The protein below binds the small molecule below.
Small molecule (SMILES): CC(=O)N[C@@H]1[C@@H](O)[C@H](O)[C@@H](CO)O[C@H]1O

Binding-site contacts:
Ligand atom N2 contacts residue ASN14 of chain 2.A at 2.7 Å (h-bond).
Ligand atom C8 contacts residue ASN14 of chain 2.A at 3.4 Å.
Ligand atom C8 contacts residue THR16 of chain 2.A at 3.9 Å.
Ligand atom C7 contacts residue ASN14 of chain 2.A at 3.1 Å.
Ligand atom C8 contacts residue THR29 of chain 2.A at 3.5 Å.
Ligand atom C2 contacts residue ASN14 of chain 2.A at 2.2 Å.
Ligand atom C1 contacts residue ASN14 of chain 2.A at 1.4 Å.
Ligand atom C3 contacts residue ASN14 of chain 2.A at 3.6 Å.
Ligand atom C5 contacts residue ASN14 of chain 2.A at 3.7 Å.
Ligand atom O5 contacts residue ASN14 of chain 2.A at 2.4 Å (h-bond).
Ligand atom C4 contacts residue ASN14 of chain 2.A at 4.1 Å.
Ligand atom O7 contacts residue ASN14 of chain 2.A at 3.1 Å (h-bond).
Ligand atom C8 contacts residue ASN30 of chain 2.A at 4.2 Å.

Sequence of chain 2.A:
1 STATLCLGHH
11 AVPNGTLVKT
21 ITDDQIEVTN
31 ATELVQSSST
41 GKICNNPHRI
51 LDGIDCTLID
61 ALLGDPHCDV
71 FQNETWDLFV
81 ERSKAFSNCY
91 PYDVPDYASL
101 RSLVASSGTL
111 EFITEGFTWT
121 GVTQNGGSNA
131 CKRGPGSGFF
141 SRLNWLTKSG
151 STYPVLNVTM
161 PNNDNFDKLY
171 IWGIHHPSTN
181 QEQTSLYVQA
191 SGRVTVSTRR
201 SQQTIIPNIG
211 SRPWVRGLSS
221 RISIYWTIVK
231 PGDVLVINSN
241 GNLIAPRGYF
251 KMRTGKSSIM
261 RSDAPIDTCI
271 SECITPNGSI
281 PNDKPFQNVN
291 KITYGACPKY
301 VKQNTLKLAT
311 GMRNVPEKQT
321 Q